Sequence of chain 1.A:
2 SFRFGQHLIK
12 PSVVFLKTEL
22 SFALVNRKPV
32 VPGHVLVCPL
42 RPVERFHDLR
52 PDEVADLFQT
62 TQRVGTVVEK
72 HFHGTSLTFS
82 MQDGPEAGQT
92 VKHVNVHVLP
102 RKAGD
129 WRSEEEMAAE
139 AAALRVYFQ

Binding-site contacts:
Ligand atom O3D contacts residue SER81 of chain 2.A at 2.4 Å.
Ligand atom O3D contacts residue THR79 of chain 2.A at 3.5 Å.
Ligand atom O1G contacts residue THR91 of chain 2.A at 2.9 Å (h-bond).
Ligand atom PB contacts residue GLN83 of chain 2.A at 3.6 Å.
Ligand atom O4' contacts residue PHE5 of chain 2.A at 3.3 Å.
Ligand atom O2A contacts residue GLN83 of chain 2.A at 3.7 Å.
Ligand atom C3A contacts residue HIS98 of chain 2.A at 3.1 Å.
Ligand atom O5' contacts residue ASN96 of chain 2.A at 3.1 Å (h-bond).
Ligand atom O2D contacts residue SER81 of chain 2.A at 3.5 Å.
Ligand atom C1D contacts residue THR79 of chain 2.A at 2.9 Å.
Ligand atom C2D contacts residue THR79 of chain 2.A at 3.3 Å.
Ligand atom O3' contacts residue HIS98 of chain 2.A at 3.2 Å.
Ligand atom O3D contacts residue LEU100 of chain 2.A at 3.6 Å.
Ligand atom C4' contacts residue HIS98 of chain 2.A at 3.4 Å.
Ligand atom C2 contacts residue VAL26 of chain 2.A at 3.6 Å (hydrophobic).
Ligand atom O3D contacts residue PHE80 of chain 2.A at 3.6 Å.
Ligand atom S2G contacts residue GLN83 of chain 2.A at 3.4 Å.
Ligand atom N7 contacts residue PHE5 of chain 2.A at 3.1 Å.
Ligand atom S2G contacts residue HIS98 of chain 2.A at 3.2 Å (h-bond).
Ligand atom O1A contacts residue HIS98 of chain 2.A at 3.7 Å.
Ligand atom O2D contacts residue THR79 of chain 2.A at 2.8 Å.
Ligand atom N9 contacts residue PHE5 of chain 2.A at 3.4 Å.
Ligand atom O1A contacts residue GLN83 of chain 2.A at 2.6 Å.
Ligand atom O5' contacts residue HIS98 of chain 2.A at 3.2 Å (h-bond).
Ligand atom PG contacts residue HIS98 of chain 2.A at 3.2 Å.
Ligand atom C5' contacts residue VAL92 of chain 2.A at 3.6 Å (hydrophobic).
Ligand atom O2B contacts residue GLN83 of chain 2.A at 2.4 Å (h-bond).
Ligand atom C8 contacts residue PHE5 of chain 2.A at 2.9 Å (hydrophobic).
Ligand atom S2G contacts residue ASN96 of chain 2.A at 3.6 Å (h-bond).
Ligand atom O3B contacts residue HIS98 of chain 2.A at 2.5 Å (h-bond).
Ligand atom C1' contacts residue ASN27 of chain 2.A at 3.3 Å.
Ligand atom PB contacts residue HIS98 of chain 2.A at 3.5 Å.
Ligand atom C1' contacts residue LEU37 of chain 2.A at 3.4 Å (hydrophobic).
Ligand atom O2D contacts residue PHE80 of chain 2.A at 3.6 Å.
Ligand atom O4D contacts residue LEU100 of chain 2.A at 3.4 Å.
Ligand atom C8A contacts residue THR79 of chain 2.A at 3.6 Å.
Ligand atom O4' contacts residue LEU37 of chain 2.A at 2.8 Å.
Ligand atom N3 contacts residue ASN27 of chain 2.A at 3.2 Å (h-bond).
Ligand atom O2B contacts residue GLY89 of chain 2.A at 3.5 Å (h-bond).
Ligand atom C3D contacts residue SER81 of chain 2.A at 3.1 Å.

Sequence of chain 2.A:
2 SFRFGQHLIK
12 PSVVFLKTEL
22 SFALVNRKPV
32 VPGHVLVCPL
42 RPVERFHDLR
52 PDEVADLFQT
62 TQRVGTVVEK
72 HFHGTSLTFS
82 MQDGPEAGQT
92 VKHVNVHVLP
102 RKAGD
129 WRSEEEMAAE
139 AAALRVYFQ

The protein below binds the small molecule below.
Small molecule (SMILES): Nc1ncnc2c1ncn2[C@@H]1O[C@H](CO[P](=O)(S)O[P](=O)(O)C[P](=O)(O)OC[C@H]2O[C@@H](n3cnc4c(N)ncnc43)[C@H](O)[C@@H]2O)[C@@H](O)[C@H]1O